Sequence of chain 1.D:
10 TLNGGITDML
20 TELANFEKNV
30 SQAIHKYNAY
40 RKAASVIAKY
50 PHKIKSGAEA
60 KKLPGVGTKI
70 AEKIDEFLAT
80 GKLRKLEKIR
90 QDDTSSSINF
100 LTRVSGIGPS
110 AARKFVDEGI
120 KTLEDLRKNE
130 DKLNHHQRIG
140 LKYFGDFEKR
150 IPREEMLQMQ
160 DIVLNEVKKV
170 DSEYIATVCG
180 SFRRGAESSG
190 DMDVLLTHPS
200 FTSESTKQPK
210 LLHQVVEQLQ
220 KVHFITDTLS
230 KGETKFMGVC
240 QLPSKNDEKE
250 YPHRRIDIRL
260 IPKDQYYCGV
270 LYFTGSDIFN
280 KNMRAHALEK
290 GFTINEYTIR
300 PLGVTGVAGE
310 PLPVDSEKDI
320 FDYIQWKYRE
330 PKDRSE

The protein below binds the small molecule below.
Small molecule (SMILES): Cc1cn([C@H]2C[C@H](O[P](=O)(O)OC[C@H]3O[C@@H](n4ccc(N)nc4=O)C[C@@H]3O[P](=O)(O)OC[C@H]3O[C@@H](n4cnc5c(=O)nc(N)[nH]c54)C[C@@H]3O[P](=O)(O)OC[C@H]3O[C@@H](n4cnc5c(=O)nc(N)[nH]c54)C[C@@H]3O)[C@@H](CO[P](=O)(O)O[C@H]3C[C@H](n4cnc5c(=O)nc(N)[nH]c54)O[C@@H]3COP(=O)(O)O)O2)c(=O)[nH]c1=O

Binding-site contacts:
Ligand atom OP1 contacts residue TYR39 of chain 1.D at 3.9 Å.
Ligand atom OP1 contacts residue LEU62 of chain 1.D at 3.7 Å.
Ligand atom P contacts residue NA1 of chain 1.G at 3.6 Å.
Ligand atom OP2 contacts residue LYS68 of chain 1.D at 3.5 Å.
Ligand atom C3' contacts residue GLY64 of chain 1.D at 3.9 Å.
Ligand atom C5' contacts residue GLY66 of chain 1.D at 3.6 Å.
Ligand atom C5' contacts residue GLY64 of chain 1.D at 3.2 Å.
Ligand atom C3' contacts residue GLY66 of chain 1.D at 3.7 Å.
Ligand atom OP2 contacts residue NA1 of chain 1.G at 3.8 Å.
Ligand atom OP1 contacts residue VAL65 of chain 1.D at 3.5 Å (h-bond).
Ligand atom OP1 contacts residue ILE69 of chain 1.D at 3.0 Å (h-bond).
Ligand atom OP2 contacts residue THR67 of chain 1.D at 3.8 Å.
Ligand atom OP3 contacts residue LYS35 of chain 1.D at 2.5 Å (salt-bridge).
Ligand atom O3' contacts residue VAL65 of chain 1.D at 3.9 Å.
Ligand atom P contacts residue LYS35 of chain 1.D at 3.8 Å.
Ligand atom O6 contacts residue HIS34 of chain 1.D at 3.8 Å.
Ligand atom O5' contacts residue LYS35 of chain 1.D at 3.9 Å.
Ligand atom C5' contacts residue TYR39 of chain 1.D at 3.6 Å (hydrophobic).
Ligand atom OP1 contacts residue LYS68 of chain 1.D at 3.6 Å.
Ligand atom O3' contacts residue GLY64 of chain 1.D at 3.4 Å.
Ligand atom P contacts residue GLY64 of chain 1.D at 3.8 Å.
Ligand atom O5' contacts residue GLY66 of chain 1.D at 3.6 Å.
Ligand atom OP1 contacts residue PRO63 of chain 1.D at 3.7 Å.
Ligand atom N3 contacts residue ALA38 of chain 1.D at 3.6 Å.
Ligand atom OP1 contacts residue NA1 of chain 1.G at 2.6 Å (h-bond).
Ligand atom OP1 contacts residue GLY66 of chain 1.D at 2.8 Å (h-bond).
Ligand atom OP2 contacts residue VAL65 of chain 1.D at 3.8 Å.
Ligand atom OP1 contacts residue LYS68 of chain 1.D at 3.0 Å.
Ligand atom P contacts residue GLY66 of chain 1.D at 3.8 Å.
Ligand atom OP2 contacts residue LYS68 of chain 1.D at 3.2 Å (salt-bridge).
Ligand atom O3' contacts residue ILE69 of chain 1.D at 3.5 Å.
Ligand atom O3' contacts residue LYS68 of chain 1.D at 3.9 Å.
Ligand atom OP2 contacts residue GLY66 of chain 1.D at 3.6 Å.
Ligand atom P contacts residue LYS68 of chain 1.D at 3.8 Å.
Ligand atom OP1 contacts residue THR67 of chain 1.D at 3.7 Å.
Ligand atom P contacts residue ILE69 of chain 1.D at 3.9 Å.
Ligand atom OP1 contacts residue GLY64 of chain 1.D at 2.9 Å (h-bond).
Ligand atom C4' contacts residue GLY64 of chain 1.D at 3.2 Å.
Ligand atom P contacts residue LYS68 of chain 1.D at 3.7 Å.
Ligand atom O4' contacts residue ALA38 of chain 1.D at 3.4 Å.